Binding-site contacts:
Ligand atom C2 contacts residue ASN12 of chain 43.E at 3.3 Å.
Ligand atom O5 contacts residue ASN12 of chain 43.E at 2.7 Å (h-bond).
Ligand atom O7 contacts residue ASN12 of chain 43.E at 3.6 Å.
Ligand atom C1 contacts residue ASN12 of chain 43.E at 2.2 Å.
Ligand atom N2 contacts residue ASN12 of chain 43.E at 3.8 Å.
Ligand atom C7 contacts residue ASN12 of chain 43.E at 3.9 Å.
Ligand atom C5 contacts residue ASN12 of chain 43.E at 4.1 Å.

Sequence of chain 43.E:
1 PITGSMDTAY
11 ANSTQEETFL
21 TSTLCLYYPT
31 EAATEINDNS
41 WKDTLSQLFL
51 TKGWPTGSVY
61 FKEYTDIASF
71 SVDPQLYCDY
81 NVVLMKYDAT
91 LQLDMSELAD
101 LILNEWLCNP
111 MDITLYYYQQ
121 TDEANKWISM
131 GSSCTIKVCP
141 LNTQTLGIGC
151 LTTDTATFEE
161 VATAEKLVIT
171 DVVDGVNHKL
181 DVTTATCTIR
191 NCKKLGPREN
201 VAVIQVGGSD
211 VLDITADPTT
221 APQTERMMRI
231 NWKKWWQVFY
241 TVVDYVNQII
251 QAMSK

This protein binds this small molecule.
Small molecule (SMILES): CC(=O)N[C@H]1[C@H](O[C@H]2[C@H](O)[C@@H](NC(C)=O)CO[C@@H]2CO)O[C@H](CO)[C@@H](O)[C@@H]1O